This protein binds this small molecule.
Small molecule (SMILES): Nc1c(C(=O)NCc2ccc(F)cc2F)c(=O)n(O)c2ncc(CCS(=O)(=O)c3ccccc3)cc12

Sequence of chain 2.A:
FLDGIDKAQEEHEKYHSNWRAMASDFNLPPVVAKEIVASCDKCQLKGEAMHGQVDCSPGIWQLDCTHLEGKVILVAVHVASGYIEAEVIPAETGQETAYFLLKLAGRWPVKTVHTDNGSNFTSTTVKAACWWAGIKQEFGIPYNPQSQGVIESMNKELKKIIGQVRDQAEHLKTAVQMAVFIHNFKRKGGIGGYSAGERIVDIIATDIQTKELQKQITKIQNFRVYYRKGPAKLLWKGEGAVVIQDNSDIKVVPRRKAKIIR

Binding-site contacts:
Ligand atom NAV contacts residue ASP211 of chain 2.A at 2.9 Å (salt-bridge).
Ligand atom CAK contacts residue ASN212 of chain 2.A at 3.7 Å.
Ligand atom NBI contacts residue MG1 of chain 2.G at 2.7 Å.
Ligand atom CBF contacts residue MG1 of chain 2.H at 2.4 Å.
Ligand atom CBE contacts residue MG1 of chain 2.H at 3.8 Å.
Ligand atom FAH contacts residue GLU247 of chain 2.A at 2.9 Å.
Ligand atom OAF contacts residue ASP159 of chain 2.A at 2.4 Å (salt-bridge).
Ligand atom OAF contacts residue ASP211 of chain 2.A at 3.2 Å (salt-bridge).
Ligand atom CAQ contacts residue PRO240 of chain 2.A at 3.6 Å (hydrophobic).
Ligand atom NBI contacts residue ASP159 of chain 2.A at 3.7 Å.
Ligand atom CAM contacts residue TYR238 of chain 2.A at 3.6 Å (hydrophobic).
Ligand atom NBI contacts residue GLU247 of chain 2.A at 3.4 Å (salt-bridge).
Ligand atom CAY contacts residue PRO240 of chain 2.A at 3.7 Å (hydrophobic).
Ligand atom CBC contacts residue PRO240 of chain 2.A at 3.7 Å (hydrophobic).
Ligand atom OAF contacts residue MG1 of chain 2.H at 2.1 Å.
Ligand atom CBD contacts residue ASN212 of chain 2.A at 3.4 Å.
Ligand atom OAC contacts residue ASP159 of chain 2.A at 3.5 Å (salt-bridge).
Ligand atom CBF contacts residue GLU247 of chain 2.A at 3.2 Å.
Ligand atom OAF contacts residue GLU247 of chain 2.A at 3.0 Å (salt-bridge).
Ligand atom OAC contacts residue GLU247 of chain 2.A at 2.3 Å (salt-bridge).
Ligand atom OAC contacts residue MG1 of chain 2.H at 1.6 Å.
Ligand atom NAW contacts residue GLU247 of chain 2.A at 3.8 Å.
Ligand atom OAF contacts residue CYS160 of chain 2.A at 3.8 Å.
Ligand atom CAP contacts residue ASP211 of chain 2.A at 3.7 Å.
Ligand atom CBH contacts residue ASP211 of chain 2.A at 3.3 Å.
Ligand atom OAD contacts residue ASN212 of chain 2.A at 3.6 Å.
Ligand atom FAG contacts residue GLN241 of chain 2.A at 3.1 Å.
Ligand atom NBI contacts residue ASP211 of chain 2.A at 3.4 Å (salt-bridge).
Ligand atom CAN contacts residue ASN212 of chain 2.A at 3.2 Å.
Ligand atom CAJ contacts residue TYR238 of chain 2.A at 3.8 Å (hydrophobic).
Ligand atom CBH contacts residue MG1 of chain 2.G at 2.8 Å.
Ligand atom NAV contacts residue MG1 of chain 2.G at 2.2 Å.
Ligand atom OAF contacts residue MG1 of chain 2.G at 2.0 Å.
Ligand atom CAP contacts residue MG1 of chain 2.G at 3.3 Å.
Ligand atom CAO contacts residue PRO240 of chain 2.A at 3.7 Å (hydrophobic).
Ligand atom CAJ contacts residue PRO237 of chain 2.A at 3.5 Å (hydrophobic).
Ligand atom NBI contacts residue MG1 of chain 2.H at 2.6 Å.
Ligand atom CAJ contacts residue ASN212 of chain 2.A at 3.8 Å.
Ligand atom CAL contacts residue PRO240 of chain 2.A at 3.6 Å (hydrophobic).
Ligand atom CBB contacts residue PRO240 of chain 2.A at 3.6 Å (hydrophobic).